Binding-site contacts:
Ligand atom CG contacts residue ARG129 of chain 1.B at 3.6 Å.
Ligand atom O contacts residue VAL227 of chain 1.B at 4.0 Å.
Ligand atom CA contacts residue ARG129 of chain 1.B at 3.9 Å.
Ligand atom OE1 contacts residue GLY228 of chain 1.B at 3.6 Å.
Ligand atom O contacts residue GLY228 of chain 1.B at 3.9 Å.
Ligand atom CB contacts residue ARG129 of chain 1.B at 2.7 Å.
Ligand atom N contacts residue ARG129 of chain 1.B at 4.0 Å.
Ligand atom O contacts residue GLY229 of chain 1.B at 3.5 Å (h-bond).
Ligand atom OE1 contacts residue ARG129 of chain 1.B at 3.4 Å (salt-bridge).
Ligand atom CD contacts residue ARG129 of chain 1.B at 3.3 Å.
Ligand atom OE2 contacts residue ARG129 of chain 1.B at 3.5 Å (salt-bridge).
Ligand atom OXT contacts residue GLY229 of chain 1.B at 3.6 Å (h-bond).
Ligand atom OE1 contacts residue ASN182 of chain 1.B at 4.4 Å.
Ligand atom C contacts residue GLY229 of chain 1.B at 3.8 Å.
Ligand atom CB contacts residue GLY228 of chain 1.B at 4.5 Å.
Ligand atom OE1 contacts residue GLY229 of chain 1.B at 4.3 Å.
Ligand atom C contacts residue GLY228 of chain 1.B at 4.3 Å.

The small molecule below binds the protein below.
Small molecule (SMILES): N[C@@H](CCC(=O)O)C(=O)O

Sequence of chain 1.B:
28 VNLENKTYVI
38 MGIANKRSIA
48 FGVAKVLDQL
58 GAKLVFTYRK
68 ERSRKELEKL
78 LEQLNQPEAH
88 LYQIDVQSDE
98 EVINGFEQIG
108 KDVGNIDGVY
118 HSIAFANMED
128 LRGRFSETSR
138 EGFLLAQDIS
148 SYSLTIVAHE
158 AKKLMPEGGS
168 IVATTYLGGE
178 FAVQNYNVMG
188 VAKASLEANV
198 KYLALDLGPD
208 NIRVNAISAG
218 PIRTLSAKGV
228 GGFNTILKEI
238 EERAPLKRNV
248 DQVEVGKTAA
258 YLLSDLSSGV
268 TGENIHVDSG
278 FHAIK